A small-molecule ligand and the protein it binds are described below.
Small molecule (SMILES): CC(=O)N[C@@H]1[C@@H](O)[C@H](O[C@@H]2O[C@H](CO)[C@@H](O[C@@H]3O[C@H](CO)[C@@H](O[C@@H]4O[C@H](CO)[C@@H](O)[C@H](O)[C@H]4NC(C)=O)[C@H](O)[C@H]3NC(C)=O)[C@H](O)[C@H]2NC(C)=O)[C@@H](CO)O[C@H]1O

Binding-site contacts:
Ligand atom O6 contacts residue ASP93 of chain 1.A at 2.7 Å (salt-bridge).
Ligand atom C2 contacts residue ASP93 of chain 1.A at 3.7 Å.
Ligand atom O7 contacts residue GLN65 of chain 1.A at 3.5 Å.
Ligand atom C7 contacts residue GLY66 of chain 1.A at 3.5 Å.
Ligand atom O4 contacts residue TYR96 of chain 1.A at 3.4 Å.
Ligand atom C8 contacts residue GLY66 of chain 1.A at 3.6 Å.
Ligand atom C6 contacts residue ILE95 of chain 1.A at 3.9 Å (hydrophobic).
Ligand atom O3 contacts residue ASP93 of chain 1.A at 3.3 Å (salt-bridge).
Ligand atom C2 contacts residue ILE95 of chain 1.A at 3.5 Å (hydrophobic).
Ligand atom O7 contacts residue LEU69 of chain 1.A at 3.6 Å (h-bond).
Ligand atom C8 contacts residue PHE80 of chain 1.A at 3.5 Å (hydrophobic).
Ligand atom O5 contacts residue ASP93 of chain 1.A at 3.3 Å (salt-bridge).
Ligand atom C3 contacts residue ILE95 of chain 1.A at 3.7 Å (hydrophobic).
Ligand atom C3 contacts residue TYR96 of chain 1.A at 3.7 Å (hydrophobic).
Ligand atom O6 contacts residue LEU94 of chain 1.A at 3.4 Å.
Ligand atom N2 contacts residue PRO97 of chain 1.A at 3.9 Å.
Ligand atom C7 contacts residue ILE95 of chain 1.A at 3.7 Å (hydrophobic).
Ligand atom O6 contacts residue ILE95 of chain 1.A at 3.0 Å (h-bond).
Ligand atom O3 contacts residue TYR96 of chain 1.A at 3.9 Å.
Ligand atom C8 contacts residue ILE95 of chain 1.A at 3.6 Å (hydrophobic).
Ligand atom C8 contacts residue VAL63 of chain 1.A at 3.9 Å (hydrophobic).
Ligand atom C6 contacts residue ASP67 of chain 1.A at 3.4 Å.
Ligand atom O7 contacts residue ARG70 of chain 1.A at 3.0 Å (salt-bridge).
Ligand atom O7 contacts residue GLY66 of chain 1.A at 2.8 Å (h-bond).
Ligand atom C8 contacts residue ASP93 of chain 1.A at 3.7 Å.
Ligand atom C7 contacts residue ASP93 of chain 1.A at 3.7 Å.
Ligand atom O5 contacts residue TYR96 of chain 1.A at 3.8 Å.
Ligand atom O7 contacts residue THR68 of chain 1.A at 3.4 Å.
Ligand atom N2 contacts residue ILE95 of chain 1.A at 2.8 Å (h-bond).
Ligand atom C3 contacts residue ASP93 of chain 1.A at 3.7 Å.
Ligand atom O3 contacts residue THR68 of chain 1.A at 3.8 Å.
Ligand atom C6 contacts residue ASP93 of chain 1.A at 3.7 Å.
Ligand atom C8 contacts residue GLU92 of chain 1.A at 3.6 Å.
Ligand atom C8 contacts residue GLN64 of chain 1.A at 3.5 Å.
Ligand atom O6 contacts residue PRO97 of chain 1.A at 3.2 Å.
Ligand atom O3 contacts residue PRO97 of chain 1.A at 3.2 Å.
Ligand atom C1 contacts residue ILE95 of chain 1.A at 3.8 Å (hydrophobic).
Ligand atom N2 contacts residue ASP93 of chain 1.A at 2.9 Å (salt-bridge).
Ligand atom C8 contacts residue ASP67 of chain 1.A at 3.5 Å.
Ligand atom O1 contacts residue ARG70 of chain 1.A at 3.1 Å (salt-bridge).

Sequence of chain 1.A:
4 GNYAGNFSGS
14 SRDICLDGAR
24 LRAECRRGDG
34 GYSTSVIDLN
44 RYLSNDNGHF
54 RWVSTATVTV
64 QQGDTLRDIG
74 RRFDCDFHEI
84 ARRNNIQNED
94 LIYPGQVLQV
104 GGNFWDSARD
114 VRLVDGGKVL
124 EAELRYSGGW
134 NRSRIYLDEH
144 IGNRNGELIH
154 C